Binding-site contacts:
Ligand atom C7 contacts residue ASN179 of chain 1.C at 3.9 Å.
Ligand atom N2 contacts residue ASN179 of chain 1.C at 2.9 Å (h-bond).
Ligand atom C5 contacts residue ASN179 of chain 1.C at 3.7 Å.
Ligand atom C8 contacts residue VAL235 of chain 1.C at 3.9 Å (hydrophobic).
Ligand atom O5 contacts residue ASN179 of chain 1.C at 2.4 Å (h-bond).
Ligand atom C4 contacts residue ASN179 of chain 1.C at 4.3 Å.
Ligand atom C8 contacts residue THR236 of chain 1.C at 4.0 Å.
Ligand atom C8 contacts residue LYS256 of chain 1.C at 4.3 Å.
Ligand atom C2 contacts residue ASN179 of chain 1.C at 2.5 Å.
Ligand atom C1 contacts residue ASN179 of chain 1.C at 1.4 Å.
Ligand atom C3 contacts residue ASN179 of chain 1.C at 3.8 Å.
Ligand atom O7 contacts residue ASN179 of chain 1.C at 4.5 Å.
Ligand atom C7 contacts residue ASN237 of chain 1.C at 4.2 Å.
Ligand atom C8 contacts residue ASN237 of chain 1.C at 3.1 Å.

Sequence of chain 1.C:
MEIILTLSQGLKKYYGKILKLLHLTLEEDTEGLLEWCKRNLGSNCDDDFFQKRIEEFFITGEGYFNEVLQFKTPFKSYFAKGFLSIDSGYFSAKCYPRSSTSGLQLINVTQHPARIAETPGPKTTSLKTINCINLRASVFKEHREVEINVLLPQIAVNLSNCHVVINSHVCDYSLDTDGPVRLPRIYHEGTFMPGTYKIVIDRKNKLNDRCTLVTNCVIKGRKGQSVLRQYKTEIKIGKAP

A protein and the small-molecule ligand that binds it are described below.
Small molecule (SMILES): CC(=O)N[C@H]1[C@H](O[C@H]2[C@H](O)[C@@H](NC(C)=O)CO[C@@H]2CO)O[C@H](CO)[C@@H](O)[C@@H]1O